The protein below binds the small molecule below.
Small molecule (SMILES): CCCCCCc1ccc(Oc2ccccc2)c(O)c1

Binding-site contacts:
Ligand atom CAS contacts residue NAP1 of chain 1.Z at 3.6 Å.
Ligand atom CAN contacts residue PHE230 of chain 1.F at 4.0 Å (hydrophobic).
Ligand atom CAC contacts residue ALA123 of chain 1.F at 3.7 Å (hydrophobic).
Ligand atom OAP contacts residue SER223 of chain 1.F at 3.7 Å.
Ligand atom CAL contacts residue ILE233 of chain 1.F at 3.9 Å (hydrophobic).
Ligand atom CAR contacts residue TYR183 of chain 1.F at 3.4 Å (hydrophobic).
Ligand atom CAE contacts residue PHE122 of chain 1.F at 3.7 Å (hydrophobic).
Ligand atom CAF contacts residue VAL227 of chain 1.F at 4.0 Å (hydrophobic).
Ligand atom CAI contacts residue ALA224 of chain 1.F at 3.8 Å (hydrophobic).
Ligand atom CAJ contacts residue TYR173 of chain 1.F at 3.9 Å (hydrophobic).
Ligand atom OAB contacts residue NAP1 of chain 1.Z at 2.5 Å (h-bond).
Ligand atom CAM contacts residue PHE230 of chain 1.F at 3.6 Å (hydrophobic).
Ligand atom CAQ contacts residue NAP1 of chain 1.Z at 3.5 Å.
Ligand atom OAP contacts residue NAP1 of chain 1.Z at 3.1 Å (h-bond).
Ligand atom CAG contacts residue NAP1 of chain 1.Z at 3.8 Å.
Ligand atom OAB contacts residue TYR183 of chain 1.F at 2.6 Å (h-bond).
Ligand atom CAA contacts residue VAL180 of chain 1.F at 3.5 Å (hydrophobic).
Ligand atom CAJ contacts residue TYR183 of chain 1.F at 3.3 Å (hydrophobic).
Ligand atom CAL contacts residue TYR173 of chain 1.F at 3.4 Å (hydrophobic).
Ligand atom CAH contacts residue NAP1 of chain 1.Z at 3.2 Å.
Ligand atom CAE contacts residue ALA121 of chain 1.F at 3.7 Å (hydrophobic).
Ligand atom CAA contacts residue GLY228 of chain 1.F at 3.9 Å.
Ligand atom CAO contacts residue TYR173 of chain 1.F at 3.9 Å (hydrophobic).
Ligand atom CAK contacts residue VAL227 of chain 1.F at 3.4 Å (hydrophobic).
Ligand atom CAE contacts residue SER223 of chain 1.F at 4.0 Å.
Ligand atom CAI contacts residue NAP1 of chain 1.Z at 3.4 Å.
Ligand atom CAA contacts residue GLN181 of chain 1.F at 3.2 Å.
Ligand atom CAH contacts residue ALA224 of chain 1.F at 3.8 Å (hydrophobic).
Ligand atom CAJ contacts residue NAP1 of chain 1.Z at 3.5 Å.
Ligand atom CAR contacts residue NAP1 of chain 1.Z at 3.5 Å.
Ligand atom CAG contacts residue ALA121 of chain 1.F at 3.9 Å (hydrophobic).
Ligand atom CAT contacts residue NAP1 of chain 1.Z at 3.4 Å.
Ligand atom CAD contacts residue LEU128 of chain 1.F at 4.0 Å (hydrophobic).
Ligand atom CAM contacts residue TYR173 of chain 1.F at 3.9 Å (hydrophobic).
Ligand atom CAC contacts residue MET186 of chain 1.F at 3.7 Å (hydrophobic).
Ligand atom CAG contacts residue SER223 of chain 1.F at 3.4 Å.
Ligand atom CAA contacts residue ILE233 of chain 1.F at 3.9 Å (hydrophobic).
Ligand atom OAB contacts residue LYS190 of chain 1.F at 3.7 Å.
Ligand atom CAS contacts residue SER223 of chain 1.F at 3.7 Å.
Ligand atom CAO contacts residue NAP1 of chain 1.Z at 3.7 Å.

Sequence of chain 1.F:
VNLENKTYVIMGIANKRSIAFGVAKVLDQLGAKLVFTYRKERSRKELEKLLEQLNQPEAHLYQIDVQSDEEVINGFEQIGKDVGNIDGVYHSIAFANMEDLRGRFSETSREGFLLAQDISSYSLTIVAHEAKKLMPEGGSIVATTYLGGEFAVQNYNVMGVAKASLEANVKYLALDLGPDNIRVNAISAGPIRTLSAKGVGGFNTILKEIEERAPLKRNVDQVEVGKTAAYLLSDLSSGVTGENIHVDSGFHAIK